A small-molecule ligand and the protein it binds are described below.
Small molecule (SMILES): CC(=O)N[C@@H]1[C@@H](O)[C@H](O)[C@@H](CO)O[C@H]1O

Binding-site contacts:
Ligand atom O4 contacts residue ILE790 of chain 1.B at 4.2 Å.
Ligand atom O6 contacts residue ILE790 of chain 1.B at 4.4 Å.
Ligand atom N2 contacts residue ASN705 of chain 1.A at 3.0 Å (h-bond).
Ligand atom O7 contacts residue ASN705 of chain 1.A at 4.5 Å.
Ligand atom C6 contacts residue ILE790 of chain 1.B at 3.8 Å (hydrophobic).
Ligand atom O5 contacts residue ASN705 of chain 1.A at 2.4 Å (h-bond).
Ligand atom C4 contacts residue ILE790 of chain 1.B at 4.4 Å (hydrophobic).
Ligand atom C4 contacts residue ASN705 of chain 1.A at 4.2 Å.
Ligand atom C7 contacts residue ASN705 of chain 1.A at 4.0 Å.
Ligand atom C2 contacts residue ASN705 of chain 1.A at 2.5 Å.
Ligand atom O7 contacts residue TYR792 of chain 1.B at 3.4 Å.
Ligand atom C5 contacts residue ASN705 of chain 1.A at 3.7 Å.
Ligand atom C7 contacts residue TYR792 of chain 1.B at 4.2 Å (hydrophobic).
Ligand atom O6 contacts residue ASN705 of chain 1.A at 3.9 Å.
Ligand atom C3 contacts residue ASN705 of chain 1.A at 3.8 Å.
Ligand atom C2 contacts residue TYR792 of chain 1.B at 4.2 Å (hydrophobic).
Ligand atom C1 contacts residue ASN705 of chain 1.A at 1.4 Å.

Sequence of chain 1.B:
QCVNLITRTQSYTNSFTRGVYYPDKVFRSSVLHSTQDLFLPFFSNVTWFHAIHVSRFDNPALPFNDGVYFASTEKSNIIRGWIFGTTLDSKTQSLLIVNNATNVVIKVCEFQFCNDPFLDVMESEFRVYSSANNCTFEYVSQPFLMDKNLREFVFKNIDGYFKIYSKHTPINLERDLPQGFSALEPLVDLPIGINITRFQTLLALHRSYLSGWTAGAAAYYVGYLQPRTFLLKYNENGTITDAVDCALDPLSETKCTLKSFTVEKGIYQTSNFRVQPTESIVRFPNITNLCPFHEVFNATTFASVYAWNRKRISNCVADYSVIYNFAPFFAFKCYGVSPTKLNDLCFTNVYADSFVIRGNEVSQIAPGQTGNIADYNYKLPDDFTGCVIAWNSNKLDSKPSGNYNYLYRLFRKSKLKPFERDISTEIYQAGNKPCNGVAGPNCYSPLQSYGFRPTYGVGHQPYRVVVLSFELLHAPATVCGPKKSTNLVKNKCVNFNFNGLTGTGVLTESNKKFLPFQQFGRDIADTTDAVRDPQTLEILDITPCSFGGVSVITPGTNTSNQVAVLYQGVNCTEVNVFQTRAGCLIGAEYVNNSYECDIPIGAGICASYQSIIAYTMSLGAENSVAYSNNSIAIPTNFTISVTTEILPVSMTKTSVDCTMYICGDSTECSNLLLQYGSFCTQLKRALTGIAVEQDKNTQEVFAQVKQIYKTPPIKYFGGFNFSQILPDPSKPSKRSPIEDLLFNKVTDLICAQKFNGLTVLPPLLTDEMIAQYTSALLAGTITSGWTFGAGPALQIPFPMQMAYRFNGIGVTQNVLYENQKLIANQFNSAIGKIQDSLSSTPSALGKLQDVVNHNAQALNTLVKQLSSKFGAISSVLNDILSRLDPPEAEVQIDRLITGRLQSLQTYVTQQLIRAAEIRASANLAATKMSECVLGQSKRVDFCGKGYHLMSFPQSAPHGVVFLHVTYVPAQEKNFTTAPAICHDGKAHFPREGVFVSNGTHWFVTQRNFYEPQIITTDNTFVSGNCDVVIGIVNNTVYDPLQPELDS

Sequence of chain 1.A:
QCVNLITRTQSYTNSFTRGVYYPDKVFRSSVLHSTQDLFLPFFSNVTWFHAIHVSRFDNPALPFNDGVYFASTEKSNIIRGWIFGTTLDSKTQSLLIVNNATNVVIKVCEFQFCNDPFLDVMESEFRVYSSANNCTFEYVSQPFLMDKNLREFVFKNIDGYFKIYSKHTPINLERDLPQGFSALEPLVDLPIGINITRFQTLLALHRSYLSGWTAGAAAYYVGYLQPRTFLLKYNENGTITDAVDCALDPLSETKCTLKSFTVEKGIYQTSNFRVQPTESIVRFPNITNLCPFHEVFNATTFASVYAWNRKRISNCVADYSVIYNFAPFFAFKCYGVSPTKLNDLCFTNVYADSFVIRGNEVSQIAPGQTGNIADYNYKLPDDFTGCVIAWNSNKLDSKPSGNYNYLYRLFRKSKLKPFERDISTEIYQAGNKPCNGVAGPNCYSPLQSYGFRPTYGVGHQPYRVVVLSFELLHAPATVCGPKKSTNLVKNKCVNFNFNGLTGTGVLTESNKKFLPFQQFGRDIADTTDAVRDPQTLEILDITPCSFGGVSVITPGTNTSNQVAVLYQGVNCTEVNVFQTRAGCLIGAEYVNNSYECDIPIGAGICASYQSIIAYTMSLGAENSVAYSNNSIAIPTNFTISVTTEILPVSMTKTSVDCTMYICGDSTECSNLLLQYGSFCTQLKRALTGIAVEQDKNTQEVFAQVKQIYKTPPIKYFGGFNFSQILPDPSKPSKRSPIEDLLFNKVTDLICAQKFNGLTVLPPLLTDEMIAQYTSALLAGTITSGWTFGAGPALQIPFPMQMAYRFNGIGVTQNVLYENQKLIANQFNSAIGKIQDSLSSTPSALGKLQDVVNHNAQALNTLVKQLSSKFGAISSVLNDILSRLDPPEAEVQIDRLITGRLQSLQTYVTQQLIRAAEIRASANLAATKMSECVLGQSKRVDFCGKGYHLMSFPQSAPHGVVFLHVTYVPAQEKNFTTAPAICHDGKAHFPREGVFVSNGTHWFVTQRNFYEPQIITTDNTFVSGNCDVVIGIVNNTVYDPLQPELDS